Sequence of chain 1.A:
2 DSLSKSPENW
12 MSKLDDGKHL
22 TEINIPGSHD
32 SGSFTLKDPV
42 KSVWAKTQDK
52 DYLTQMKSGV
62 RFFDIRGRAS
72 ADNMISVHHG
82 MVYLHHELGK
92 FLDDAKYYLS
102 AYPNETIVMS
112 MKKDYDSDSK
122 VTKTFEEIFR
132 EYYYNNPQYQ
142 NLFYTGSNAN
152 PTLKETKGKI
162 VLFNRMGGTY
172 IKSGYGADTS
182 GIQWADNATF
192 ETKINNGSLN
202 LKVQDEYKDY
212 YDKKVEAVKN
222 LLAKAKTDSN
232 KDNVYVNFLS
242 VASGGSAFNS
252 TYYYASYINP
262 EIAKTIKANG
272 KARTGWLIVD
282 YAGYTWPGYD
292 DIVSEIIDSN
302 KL

A small-molecule ligand and the protein it binds are described below.
Small molecule (SMILES): CCCCCCC(=O)OC[C@H](CO[P](=O)(O)OCC[N+](C)(C)C)OC(=O)CCCCCC

Binding-site contacts:
Ligand atom C1 contacts residue LYS42 of chain 1.A at 4.4 Å.
Ligand atom C10 contacts residue HIS86 of chain 1.A at 4.5 Å.
Ligand atom O2 contacts residue LEU37 of chain 1.A at 3.4 Å.
Ligand atom O3 contacts residue ASP39 of chain 1.A at 3.8 Å.
Ligand atom C11 contacts residue HIS86 of chain 1.A at 4.1 Å.
Ligand atom O1 contacts residue LYS42 of chain 1.A at 4.3 Å.
Ligand atom O4 contacts residue HIS86 of chain 1.A at 3.2 Å (h-bond).
Ligand atom C9 contacts residue HIS86 of chain 1.A at 3.8 Å.
Ligand atom C6 contacts residue THR36 of chain 1.A at 3.8 Å.
Ligand atom P1 contacts residue LYS38 of chain 1.A at 3.8 Å.
Ligand atom C8 contacts residue LYS38 of chain 1.A at 4.5 Å.
Ligand atom O6 contacts residue HIS86 of chain 1.A at 3.6 Å.
Ligand atom C1 contacts residue HIS86 of chain 1.A at 4.4 Å.
Ligand atom P1 contacts residue LYS42 of chain 1.A at 3.9 Å.
Ligand atom O4 contacts residue LYS38 of chain 1.A at 3.9 Å.
Ligand atom C8 contacts residue HIS86 of chain 1.A at 4.2 Å.
Ligand atom O1 contacts residue LEU37 of chain 1.A at 3.5 Å.
Ligand atom CAM contacts residue LYS38 of chain 1.A at 4.1 Å.
Ligand atom O1 contacts residue ASP39 of chain 1.A at 2.5 Å (salt-bridge).
Ligand atom O3 contacts residue LYS42 of chain 1.A at 4.2 Å.
Ligand atom P1 contacts residue LEU37 of chain 1.A at 4.1 Å.
Ligand atom O2 contacts residue HIS86 of chain 1.A at 2.7 Å (h-bond).
Ligand atom O4 contacts residue THR36 of chain 1.A at 3.8 Å.
Ligand atom O4 contacts residue LEU37 of chain 1.A at 4.3 Å.
Ligand atom O1 contacts residue LYS38 of chain 1.A at 2.6 Å (salt-bridge).
Ligand atom CAM contacts residue THR36 of chain 1.A at 4.1 Å.
Ligand atom P1 contacts residue ASP39 of chain 1.A at 3.9 Å.
Ligand atom C6 contacts residue HIS86 of chain 1.A at 4.5 Å.
Ligand atom C6 contacts residue LYS38 of chain 1.A at 3.5 Å.
Ligand atom P1 contacts residue HIS86 of chain 1.A at 3.5 Å.
Ligand atom O6 contacts residue THR36 of chain 1.A at 4.3 Å.
Ligand atom C8 contacts residue THR36 of chain 1.A at 3.2 Å.
Ligand atom C3 contacts residue ASP39 of chain 1.A at 4.1 Å.
Ligand atom O5 contacts residue HIS86 of chain 1.A at 3.5 Å.
Ligand atom O2 contacts residue LYS42 of chain 1.A at 2.8 Å (salt-bridge).
Ligand atom O5 contacts residue THR36 of chain 1.A at 4.2 Å.